Binding-site contacts:
Ligand atom C3 contacts residue VAL134 of chain 1.A at 4.1 Å (hydrophobic).
Ligand atom O1 contacts residue THR20 of chain 1.A at 2.6 Å (h-bond).
Ligand atom O3 contacts residue THR20 of chain 1.A at 4.0 Å.
Ligand atom C6 contacts residue LEU90 of chain 1.A at 4.5 Å (hydrophobic).
Ligand atom C6 contacts residue VAL134 of chain 1.A at 4.2 Å (hydrophobic).
Ligand atom C7 contacts residue GLY131 of chain 1.A at 4.2 Å.
Ligand atom C5 contacts residue ALA21 of chain 1.A at 3.8 Å (hydrophobic).
Ligand atom C6 contacts residue LEU185 of chain 1.A at 4.3 Å (hydrophobic).
Ligand atom O3 contacts residue ALA89 of chain 1.A at 3.7 Å.
Ligand atom C4 contacts residue VAL134 of chain 1.A at 3.9 Å (hydrophobic).
Ligand atom C4 contacts residue LEU90 of chain 1.A at 4.3 Å (hydrophobic).
Ligand atom C7 contacts residue LEU185 of chain 1.A at 4.2 Å (hydrophobic).
Ligand atom C2 contacts residue VAL134 of chain 1.A at 3.5 Å (hydrophobic).
Ligand atom O1 contacts residue ALA89 of chain 1.A at 3.3 Å.
Ligand atom C5 contacts residue LEU90 of chain 1.A at 3.9 Å (hydrophobic).
Ligand atom C4 contacts residue ALA130 of chain 1.A at 3.8 Å (hydrophobic).
Ligand atom C1 contacts residue ALA89 of chain 1.A at 4.5 Å (hydrophobic).
Ligand atom C6 contacts residue GLY131 of chain 1.A at 4.0 Å.
Ligand atom C7 contacts residue LEU90 of chain 1.A at 3.8 Å (hydrophobic).
Ligand atom O1 contacts residue ALA21 of chain 1.A at 4.4 Å.
Ligand atom O2 contacts residue THR20 of chain 1.A at 4.3 Å.
Ligand atom O3 contacts residue LEU90 of chain 1.A at 3.8 Å.
Ligand atom C1 contacts residue THR20 of chain 1.A at 3.7 Å.
Ligand atom O1 contacts residue LEU90 of chain 1.A at 4.4 Å.
Ligand atom C5 contacts residue VAL134 of chain 1.A at 4.3 Å (hydrophobic).
Ligand atom C3 contacts residue THR20 of chain 1.A at 4.4 Å.

This protein binds this small molecule.
Small molecule (SMILES): CCCCC(=O)CC(=O)O

Sequence of chain 1.A:
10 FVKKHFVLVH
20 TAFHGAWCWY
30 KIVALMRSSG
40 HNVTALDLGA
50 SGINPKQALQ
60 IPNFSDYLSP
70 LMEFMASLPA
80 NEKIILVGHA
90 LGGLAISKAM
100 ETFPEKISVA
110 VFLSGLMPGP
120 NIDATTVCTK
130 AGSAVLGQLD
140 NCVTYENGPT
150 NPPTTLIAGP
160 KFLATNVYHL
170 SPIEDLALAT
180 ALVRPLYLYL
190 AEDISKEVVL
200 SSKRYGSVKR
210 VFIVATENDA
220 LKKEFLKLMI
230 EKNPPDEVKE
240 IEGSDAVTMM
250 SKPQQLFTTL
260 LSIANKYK